A small-molecule ligand and the protein it binds are described below.
Small molecule (SMILES): C/C1=C\[C@H](C)C[C@H](C)OC(=O)C[C@H](c2ccc(O)cc2)NC(=O)[C@@H](Cc2c(Br)[nH]c3ccccc23)N(C)C(=O)[C@H](C)NC(=O)[C@@H](C)C1

Sequence of chain 1.E:
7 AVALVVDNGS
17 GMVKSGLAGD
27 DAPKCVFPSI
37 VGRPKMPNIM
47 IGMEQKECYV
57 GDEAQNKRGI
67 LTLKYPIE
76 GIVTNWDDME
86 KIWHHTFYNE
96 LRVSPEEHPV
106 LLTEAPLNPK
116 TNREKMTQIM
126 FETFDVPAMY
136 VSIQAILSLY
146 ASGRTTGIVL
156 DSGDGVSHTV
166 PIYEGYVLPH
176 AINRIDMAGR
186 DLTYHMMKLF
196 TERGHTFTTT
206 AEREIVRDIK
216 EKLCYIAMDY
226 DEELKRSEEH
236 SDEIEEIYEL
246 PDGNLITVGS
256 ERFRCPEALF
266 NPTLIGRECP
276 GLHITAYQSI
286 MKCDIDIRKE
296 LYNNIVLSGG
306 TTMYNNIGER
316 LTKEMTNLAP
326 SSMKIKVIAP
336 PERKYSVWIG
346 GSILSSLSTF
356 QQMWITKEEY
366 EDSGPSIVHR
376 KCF

Binding-site contacts:
Ligand atom C23 contacts residue ILE77 of chain 1.E at 3.5 Å (hydrophobic).
Ligand atom O5 contacts residue THR116 of chain 1.E at 3.3 Å (h-bond).
Ligand atom C17 contacts residue GLU207 of chain 1.F at 3.4 Å.
Ligand atom C22 contacts residue THR201 of chain 1.F at 3.4 Å.
Ligand atom C25 contacts residue THR201 of chain 1.F at 3.4 Å.
Ligand atom C6 contacts residue GLY199 of chain 1.F at 3.3 Å.
Ligand atom C23 contacts residue THR201 of chain 1.F at 3.8 Å.
Ligand atom C24 contacts residue GLY199 of chain 1.F at 3.6 Å.
Ligand atom N3 contacts residue THR201 of chain 1.F at 3.6 Å.
Ligand atom C24 contacts residue PRO114 of chain 1.E at 3.6 Å (hydrophobic).
Ligand atom C29 contacts residue GLY199 of chain 1.F at 3.8 Å.
Ligand atom C24 contacts residue ILE77 of chain 1.E at 3.9 Å (hydrophobic).
Ligand atom C7 contacts residue GLY199 of chain 1.F at 3.4 Å.
Ligand atom C14 contacts residue LEU245 of chain 1.F at 3.8 Å (hydrophobic).
Ligand atom C23 contacts residue GLY199 of chain 1.F at 3.2 Å.
Ligand atom C22 contacts residue ILE77 of chain 1.E at 3.5 Å (hydrophobic).
Ligand atom O3 contacts residue THR201 of chain 1.F at 2.9 Å (h-bond).
Ligand atom O3 contacts residue GLY199 of chain 1.F at 3.7 Å.
Ligand atom C13 contacts residue LEU245 of chain 1.F at 3.6 Å (hydrophobic).
Ligand atom N2 contacts residue THR201 of chain 1.F at 3.3 Å (h-bond).
Ligand atom O contacts residue HIS200 of chain 1.F at 3.1 Å.
Ligand atom C5 contacts residue GLY199 of chain 1.F at 3.6 Å.
Ligand atom BR contacts residue HIC75 of chain 1.E at 3.4 Å.
Ligand atom C35 contacts residue LEU250 of chain 1.F at 3.4 Å (hydrophobic).
Ligand atom N3 contacts residue ASP181 of chain 1.E at 3.0 Å (salt-bridge).
Ligand atom C8 contacts residue GLY199 of chain 1.F at 3.4 Å.
Ligand atom BR contacts residue ASP181 of chain 1.E at 3.1 Å.
Ligand atom C12 contacts residue THR201 of chain 1.F at 3.7 Å.
Ligand atom C16 contacts residue HIS200 of chain 1.F at 3.3 Å.
Ligand atom C25 contacts residue THR196 of chain 1.F at 3.6 Å.
Ligand atom C17 contacts residue ILE290 of chain 1.D at 3.8 Å (hydrophobic).
Ligand atom O3 contacts residue HIS200 of chain 1.F at 3.8 Å.
Ligand atom C27 contacts residue THR201 of chain 1.F at 3.0 Å.
Ligand atom C24 contacts residue THR201 of chain 1.F at 3.7 Å.
Ligand atom C5 contacts residue HIS200 of chain 1.F at 3.6 Å.
Ligand atom C28 contacts residue ASP181 of chain 1.E at 3.5 Å.
Ligand atom C26 contacts residue ARG179 of chain 1.E at 3.8 Å.
Ligand atom C26 contacts residue THR201 of chain 1.F at 3.0 Å.
Ligand atom N contacts residue GLY199 of chain 1.F at 2.4 Å (h-bond).
Ligand atom C11 contacts residue THR201 of chain 1.F at 3.8 Å.

Sequence of chain 1.F:
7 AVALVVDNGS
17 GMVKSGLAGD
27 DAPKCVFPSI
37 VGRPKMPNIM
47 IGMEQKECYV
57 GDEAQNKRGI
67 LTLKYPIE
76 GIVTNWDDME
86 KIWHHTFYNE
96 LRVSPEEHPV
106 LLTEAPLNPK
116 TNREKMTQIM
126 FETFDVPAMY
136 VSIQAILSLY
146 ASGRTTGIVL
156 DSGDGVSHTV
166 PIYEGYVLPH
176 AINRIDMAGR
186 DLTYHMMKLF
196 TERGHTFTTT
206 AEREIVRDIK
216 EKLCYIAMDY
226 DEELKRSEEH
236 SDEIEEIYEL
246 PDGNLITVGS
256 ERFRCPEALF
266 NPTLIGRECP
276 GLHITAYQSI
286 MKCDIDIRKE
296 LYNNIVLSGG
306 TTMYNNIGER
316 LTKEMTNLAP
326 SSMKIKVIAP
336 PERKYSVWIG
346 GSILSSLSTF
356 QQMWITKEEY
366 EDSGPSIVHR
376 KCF

Sequence of chain 1.D:
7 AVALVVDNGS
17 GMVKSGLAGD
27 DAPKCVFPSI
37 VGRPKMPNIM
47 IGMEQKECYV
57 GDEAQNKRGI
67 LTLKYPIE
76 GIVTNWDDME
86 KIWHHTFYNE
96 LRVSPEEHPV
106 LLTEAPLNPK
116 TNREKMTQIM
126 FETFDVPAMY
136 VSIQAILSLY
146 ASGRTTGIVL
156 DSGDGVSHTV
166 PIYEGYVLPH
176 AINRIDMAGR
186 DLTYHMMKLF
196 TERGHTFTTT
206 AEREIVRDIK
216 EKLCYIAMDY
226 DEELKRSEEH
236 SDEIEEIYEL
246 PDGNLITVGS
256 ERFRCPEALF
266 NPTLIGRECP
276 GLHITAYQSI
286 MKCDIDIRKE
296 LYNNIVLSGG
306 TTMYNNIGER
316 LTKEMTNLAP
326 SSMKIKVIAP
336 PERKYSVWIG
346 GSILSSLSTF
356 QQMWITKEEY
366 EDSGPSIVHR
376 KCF